Sequence of chain 3.A:
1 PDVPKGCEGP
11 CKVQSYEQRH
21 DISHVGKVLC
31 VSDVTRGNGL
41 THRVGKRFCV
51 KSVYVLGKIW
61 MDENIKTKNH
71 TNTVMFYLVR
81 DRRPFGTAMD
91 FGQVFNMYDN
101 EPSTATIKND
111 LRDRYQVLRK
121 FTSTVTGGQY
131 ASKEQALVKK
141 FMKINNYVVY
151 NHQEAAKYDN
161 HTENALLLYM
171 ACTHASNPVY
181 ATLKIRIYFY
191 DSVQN

Sequence of chain 4.A:
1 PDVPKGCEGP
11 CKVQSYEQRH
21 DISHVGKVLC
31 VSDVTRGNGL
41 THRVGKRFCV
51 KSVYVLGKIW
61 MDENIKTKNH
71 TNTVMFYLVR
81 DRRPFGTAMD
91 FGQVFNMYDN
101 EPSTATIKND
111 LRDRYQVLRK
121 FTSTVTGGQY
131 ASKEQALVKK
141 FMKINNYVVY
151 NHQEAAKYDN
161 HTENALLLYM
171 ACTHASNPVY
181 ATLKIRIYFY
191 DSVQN

The small molecule below binds the protein below.
Small molecule (SMILES): Nc1ccn([C@H]2C[C@H](O[P](=O)(O)OC[C@H]3O[C@@H](n4cnc5c(N)ncnc54)C[C@@H]3O[P](=O)(O)OC[C@H]3O[C@@H](n4cnc5c(N)ncnc54)C[C@@H]3O[P](=O)(O)OC[C@H]3O[C@@H](n4ccc(N)nc4=O)C[C@@H]3O[P](=O)(O)OC[C@H]3O[C@@H](n4ccc(N)nc4=O)C[C@@H]3O[P](=O)(O)OC[C@H]3O[C@@H](n4cnc5c(N)ncnc54)C[C@@H]3O[P](=O)(O)OC[C@H]3O[C@@H](n4ccc(N)nc4=O)C[C@@H]3O)[C@@H](COP(=O)=O)O2)c(=O)n1

Binding-site contacts:
Ligand atom O4' contacts residue GLN116 of chain 3.A at 3.4 Å.
Ligand atom C4' contacts residue ARG80 of chain 3.A at 3.6 Å.
Ligand atom C3' contacts residue TYR188 of chain 4.A at 3.1 Å (hydrophobic).
Ligand atom O3' contacts residue ASP113 of chain 3.A at 3.3 Å (salt-bridge).
Ligand atom OP1 contacts residue ARG112 of chain 3.A at 3.5 Å.
Ligand atom OP1 contacts residue VAL117 of chain 3.A at 3.5 Å.
Ligand atom N7 contacts residue PHE141 of chain 4.A at 3.5 Å.
Ligand atom OP2 contacts residue TYR54 of chain 4.A at 2.8 Å (h-bond).
Ligand atom OP2 contacts residue ARG112 of chain 3.A at 3.1 Å (salt-bridge).
Ligand atom P contacts residue TYR188 of chain 4.A at 3.5 Å.
Ligand atom O3' contacts residue TYR188 of chain 4.A at 2.8 Å (h-bond).
Ligand atom C4 contacts residue PHE141 of chain 4.A at 3.4 Å (hydrophobic).
Ligand atom OP2 contacts residue ASN195 of chain 3.C at 3.1 Å (h-bond).
Ligand atom C5' contacts residue ARG47 of chain 3.C at 3.5 Å.
Ligand atom OP2 contacts residue ARG186 of chain 4.A at 3.5 Å (salt-bridge).
Ligand atom OP1 contacts residue ARG82 of chain 3.A at 3.2 Å (salt-bridge).
Ligand atom O3' contacts residue ARG82 of chain 3.A at 3.0 Å (salt-bridge).
Ligand atom O3' contacts residue ARG47 of chain 3.C at 3.2 Å (salt-bridge).
Ligand atom OP2 contacts residue TYR188 of chain 4.A at 3.1 Å (h-bond).
Ligand atom OP1 contacts residue LYS120 of chain 3.A at 3.2 Å (salt-bridge).
Ligand atom C2' contacts residue TYR188 of chain 4.A at 3.0 Å (hydrophobic).
Ligand atom C5' contacts residue ARG112 of chain 3.A at 3.3 Å.
Ligand atom P contacts residue ARG47 of chain 3.C at 3.6 Å.
Ligand atom OP2 contacts residue LYS46 of chain 3.C at 3.6 Å.
Ligand atom C2 contacts residue PHE141 of chain 4.A at 3.6 Å (hydrophobic).
Ligand atom N3 contacts residue PHE141 of chain 4.A at 3.6 Å.
Ligand atom O2 contacts residue TYR188 of chain 4.A at 3.1 Å.
Ligand atom N4 contacts residue LYS51 of chain 4.A at 3.4 Å.
Ligand atom C5 contacts residue PHE141 of chain 4.A at 3.4 Å (hydrophobic).
Ligand atom OP1 contacts residue ARG119 of chain 3.A at 3.4 Å.
Ligand atom P contacts residue ASP113 of chain 3.A at 3.5 Å.
Ligand atom C2' contacts residue CYS11 of chain 4.A at 3.6 Å (hydrophobic).
Ligand atom C5 contacts residue ASP2 of chain 4.A at 3.6 Å.
Ligand atom OP1 contacts residue ASP113 of chain 3.A at 2.7 Å (salt-bridge).
Ligand atom O3' contacts residue ASN195 of chain 3.C at 3.1 Å (h-bond).
Ligand atom O4' contacts residue ARG80 of chain 3.A at 3.4 Å (salt-bridge).
Ligand atom C2' contacts residue ASN195 of chain 3.C at 3.6 Å.
Ligand atom O3' contacts residue LEU118 of chain 3.A at 3.5 Å (h-bond).
Ligand atom OP1 contacts residue ARG47 of chain 3.C at 3.3 Å (salt-bridge).
Ligand atom OP2 contacts residue LYS120 of chain 3.A at 2.7 Å (salt-bridge).

Sequence of chain 3.C:
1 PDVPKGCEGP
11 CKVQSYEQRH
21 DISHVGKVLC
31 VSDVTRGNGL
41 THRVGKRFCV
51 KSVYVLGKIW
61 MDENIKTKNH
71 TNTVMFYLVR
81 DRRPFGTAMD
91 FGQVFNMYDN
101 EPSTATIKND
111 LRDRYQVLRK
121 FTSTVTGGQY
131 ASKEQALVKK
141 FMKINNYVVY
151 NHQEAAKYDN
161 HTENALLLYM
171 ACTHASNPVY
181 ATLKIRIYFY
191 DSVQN